Sequence of chain 1.A:
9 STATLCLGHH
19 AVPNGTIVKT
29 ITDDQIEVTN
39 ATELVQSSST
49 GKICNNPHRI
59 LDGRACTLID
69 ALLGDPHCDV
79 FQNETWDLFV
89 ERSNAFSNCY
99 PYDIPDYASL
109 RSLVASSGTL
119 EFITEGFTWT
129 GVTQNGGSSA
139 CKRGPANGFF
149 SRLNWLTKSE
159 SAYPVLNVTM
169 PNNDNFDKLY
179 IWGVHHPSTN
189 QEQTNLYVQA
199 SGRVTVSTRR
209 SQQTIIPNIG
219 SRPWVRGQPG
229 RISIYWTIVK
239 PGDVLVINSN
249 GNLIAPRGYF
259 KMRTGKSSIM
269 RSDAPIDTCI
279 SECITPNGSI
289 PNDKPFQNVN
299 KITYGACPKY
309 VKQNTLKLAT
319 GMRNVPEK

This protein binds this small molecule.
Small molecule (SMILES): CC(=O)N[C@H]1[C@H](O[C@H]2[C@H](O)[C@@H](NC(C)=O)CO[C@@H]2CO)O[C@H](CO)[C@@H](O)[C@@H]1O

Binding-site contacts:
Ligand atom C8 contacts residue GLU119 of chain 1.A at 4.0 Å.
Ligand atom N2 contacts residue ASN81 of chain 1.A at 3.0 Å (h-bond).
Ligand atom C7 contacts residue ASN81 of chain 1.A at 2.7 Å.
Ligand atom O7 contacts residue PHE120 of chain 1.A at 3.9 Å.
Ligand atom C5 contacts residue ASN81 of chain 1.A at 3.6 Å.
Ligand atom O7 contacts residue ASN81 of chain 1.A at 3.0 Å (h-bond).
Ligand atom C7 contacts residue GLU119 of chain 1.A at 4.0 Å.
Ligand atom N2 contacts residue PHE120 of chain 1.A at 4.2 Å.
Ligand atom C1 contacts residue PHE120 of chain 1.A at 4.3 Å (hydrophobic).
Ligand atom C2 contacts residue ASN81 of chain 1.A at 2.5 Å.
Ligand atom O3 contacts residue PHE120 of chain 1.A at 4.2 Å.
Ligand atom O5 contacts residue ASN81 of chain 1.A at 2.3 Å (h-bond).
Ligand atom C6 contacts residue ASN81 of chain 1.A at 4.5 Å.
Ligand atom O5 contacts residue PHE120 of chain 1.A at 4.5 Å.
Ligand atom C3 contacts residue ASN81 of chain 1.A at 3.8 Å.
Ligand atom C4 contacts residue ASN81 of chain 1.A at 4.2 Å.
Ligand atom C3 contacts residue PHE120 of chain 1.A at 4.3 Å (hydrophobic).
Ligand atom C8 contacts residue ASN81 of chain 1.A at 3.2 Å.
Ligand atom C2 contacts residue PHE120 of chain 1.A at 3.5 Å (hydrophobic).
Ligand atom C6 contacts residue GLN80 of chain 1.A at 4.4 Å.
Ligand atom O6 contacts residue GLN80 of chain 1.A at 4.4 Å.
Ligand atom C1 contacts residue ASN81 of chain 1.A at 1.4 Å.
Ligand atom O7 contacts residue GLU119 of chain 1.A at 3.0 Å.